This protein binds this small molecule.
Small molecule (SMILES): CC(=O)N[C@H]1[C@H](O[C@H]2[C@H](O)[C@@H](NC(C)=O)CO[C@@H]2CO)O[C@H](CO)[C@@H](O)[C@@H]1O

Binding-site contacts:
Ligand atom C7 contacts residue ASN1134 of chain 1.B at 3.6 Å.
Ligand atom C4 contacts residue ASN1134 of chain 1.B at 4.2 Å.
Ligand atom C1 contacts residue ASN1134 of chain 1.B at 1.4 Å.
Ligand atom C2 contacts residue ASN1134 of chain 1.B at 2.4 Å.
Ligand atom O7 contacts residue ASN1134 of chain 1.B at 3.9 Å.
Ligand atom C5 contacts residue ASN1134 of chain 1.B at 3.6 Å.
Ligand atom C3 contacts residue ASN1134 of chain 1.B at 3.8 Å.
Ligand atom O5 contacts residue ASN1134 of chain 1.B at 2.4 Å (h-bond).
Ligand atom N2 contacts residue ASN1134 of chain 1.B at 2.9 Å (h-bond).

Sequence of chain 1.B:
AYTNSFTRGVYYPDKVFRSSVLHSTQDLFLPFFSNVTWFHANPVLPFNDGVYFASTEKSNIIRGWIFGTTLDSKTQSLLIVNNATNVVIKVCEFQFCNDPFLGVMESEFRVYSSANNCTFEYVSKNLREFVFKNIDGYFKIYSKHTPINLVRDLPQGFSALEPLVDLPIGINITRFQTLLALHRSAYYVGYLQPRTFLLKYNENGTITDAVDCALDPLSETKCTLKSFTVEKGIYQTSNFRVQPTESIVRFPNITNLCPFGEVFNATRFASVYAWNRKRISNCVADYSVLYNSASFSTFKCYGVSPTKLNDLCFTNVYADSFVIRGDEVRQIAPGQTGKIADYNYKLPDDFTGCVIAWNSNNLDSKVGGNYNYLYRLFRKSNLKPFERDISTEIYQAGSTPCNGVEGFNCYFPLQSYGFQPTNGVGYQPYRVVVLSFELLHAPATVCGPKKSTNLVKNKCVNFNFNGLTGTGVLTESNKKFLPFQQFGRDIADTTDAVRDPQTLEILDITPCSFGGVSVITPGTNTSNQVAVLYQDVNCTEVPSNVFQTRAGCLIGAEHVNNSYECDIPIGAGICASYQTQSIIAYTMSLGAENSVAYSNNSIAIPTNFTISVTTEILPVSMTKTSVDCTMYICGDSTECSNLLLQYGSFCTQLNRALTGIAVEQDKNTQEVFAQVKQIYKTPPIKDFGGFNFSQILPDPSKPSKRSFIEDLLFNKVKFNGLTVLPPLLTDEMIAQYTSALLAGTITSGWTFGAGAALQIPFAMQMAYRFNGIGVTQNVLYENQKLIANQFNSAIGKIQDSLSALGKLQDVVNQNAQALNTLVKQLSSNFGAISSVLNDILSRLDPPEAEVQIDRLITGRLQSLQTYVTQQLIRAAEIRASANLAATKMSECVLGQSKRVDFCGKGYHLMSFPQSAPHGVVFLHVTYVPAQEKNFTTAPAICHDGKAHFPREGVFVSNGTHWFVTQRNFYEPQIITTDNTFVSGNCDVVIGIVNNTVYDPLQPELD